This protein binds this small molecule.
Small molecule (SMILES): FC(F)c1ncn2c1Cn1ncnc1-c1cc(Br)ccc1-2

Binding-site contacts:
Ligand atom BR contacts residue ILE215 of chain 1.A at 3.6 Å.
Ligand atom N3 contacts residue TYR49 of chain 1.E at 3.6 Å.
Ligand atom N contacts residue THR133 of chain 1.E at 2.7 Å (h-bond).
Ligand atom C3 contacts residue PHE68 of chain 1.E at 3.8 Å (hydrophobic).
Ligand atom N3 contacts residue THR208 of chain 1.A at 3.8 Å.
Ligand atom C9 contacts residue TYR163 of chain 1.A at 3.2 Å (hydrophobic).
Ligand atom C8 contacts residue PHE103 of chain 1.A at 3.8 Å (hydrophobic).
Ligand atom C2 contacts residue PHE68 of chain 1.E at 4.0 Å (hydrophobic).
Ligand atom C8 contacts residue TYR163 of chain 1.A at 3.5 Å (hydrophobic).
Ligand atom C1 contacts residue THR210 of chain 1.A at 3.8 Å.
Ligand atom C12 contacts residue THR133 of chain 1.E at 3.9 Å.
Ligand atom C11 contacts residue PHE68 of chain 1.E at 4.0 Å (hydrophobic).
Ligand atom C3 contacts residue TYR163 of chain 1.A at 3.9 Å (hydrophobic).
Ligand atom F contacts residue SER209 of chain 1.A at 3.1 Å.
Ligand atom BR contacts residue TYR213 of chain 1.A at 3.5 Å.
Ligand atom C8 contacts residue TYR213 of chain 1.A at 3.4 Å (hydrophobic).
Ligand atom C11 contacts residue TYR49 of chain 1.E at 3.3 Å (hydrophobic).
Ligand atom C3 contacts residue THR133 of chain 1.E at 3.6 Å.
Ligand atom F1 contacts residue TYR49 of chain 1.E at 4.0 Å.
Ligand atom C7 contacts residue SER162 of chain 1.A at 3.6 Å.
Ligand atom C10 contacts residue THR208 of chain 1.A at 3.8 Å.
Ligand atom N2 contacts residue PHE68 of chain 1.E at 3.7 Å.
Ligand atom C7 contacts residue PHE103 of chain 1.A at 3.5 Å (hydrophobic).
Ligand atom N4 contacts residue THR208 of chain 1.A at 3.6 Å.
Ligand atom BR contacts residue PHE103 of chain 1.A at 3.5 Å.
Ligand atom C9 contacts residue TYR213 of chain 1.A at 3.8 Å (hydrophobic).
Ligand atom C contacts residue THR208 of chain 1.A at 3.6 Å.
Ligand atom C12 contacts residue PHE68 of chain 1.E at 3.9 Å (hydrophobic).
Ligand atom N contacts residue PHE68 of chain 1.E at 3.8 Å.
Ligand atom C8 contacts residue SER162 of chain 1.A at 3.1 Å.
Ligand atom F1 contacts residue PHE68 of chain 1.E at 3.2 Å.
Ligand atom N contacts residue MET121 of chain 1.E at 3.9 Å.
Ligand atom C contacts residue THR210 of chain 1.A at 3.6 Å.
Ligand atom C2 contacts residue THR133 of chain 1.E at 3.7 Å.
Ligand atom C11 contacts residue THR208 of chain 1.A at 4.0 Å.
Ligand atom F contacts residue THR210 of chain 1.A at 3.2 Å.
Ligand atom BR contacts residue SER162 of chain 1.A at 3.1 Å.
Ligand atom C3 contacts residue MET121 of chain 1.E at 3.7 Å (hydrophobic).
Ligand atom N2 contacts residue THR208 of chain 1.A at 4.0 Å.
Ligand atom C7 contacts residue TYR213 of chain 1.A at 3.7 Å (hydrophobic).

Sequence of chain 1.A:
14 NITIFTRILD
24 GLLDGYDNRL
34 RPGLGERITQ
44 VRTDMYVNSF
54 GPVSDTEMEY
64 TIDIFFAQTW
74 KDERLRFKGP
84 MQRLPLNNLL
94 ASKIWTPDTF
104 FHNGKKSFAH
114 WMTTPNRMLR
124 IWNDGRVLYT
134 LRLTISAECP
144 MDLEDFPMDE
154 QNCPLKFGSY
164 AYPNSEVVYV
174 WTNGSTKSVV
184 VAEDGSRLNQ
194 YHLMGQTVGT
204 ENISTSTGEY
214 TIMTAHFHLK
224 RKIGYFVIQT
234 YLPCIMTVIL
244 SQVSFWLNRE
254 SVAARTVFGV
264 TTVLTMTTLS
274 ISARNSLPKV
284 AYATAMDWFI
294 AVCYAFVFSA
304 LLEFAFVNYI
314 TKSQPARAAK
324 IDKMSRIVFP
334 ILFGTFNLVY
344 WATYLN

Sequence of chain 1.E:
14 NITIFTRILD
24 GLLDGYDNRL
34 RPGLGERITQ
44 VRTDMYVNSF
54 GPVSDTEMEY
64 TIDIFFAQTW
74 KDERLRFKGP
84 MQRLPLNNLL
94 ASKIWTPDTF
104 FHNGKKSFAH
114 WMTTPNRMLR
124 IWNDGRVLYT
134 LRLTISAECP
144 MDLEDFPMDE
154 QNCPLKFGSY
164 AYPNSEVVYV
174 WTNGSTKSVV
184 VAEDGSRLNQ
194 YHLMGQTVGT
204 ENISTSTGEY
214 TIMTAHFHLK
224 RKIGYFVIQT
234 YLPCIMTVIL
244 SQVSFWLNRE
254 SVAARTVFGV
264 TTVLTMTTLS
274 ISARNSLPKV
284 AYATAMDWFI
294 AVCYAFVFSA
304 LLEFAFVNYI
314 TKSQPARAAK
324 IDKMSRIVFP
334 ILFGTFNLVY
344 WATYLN